The protein below binds the small molecule below.
Small molecule (SMILES): O=C(O)/C=C/c1ccc(O)cc1

Binding-site contacts:
Ligand atom C3' contacts residue GLU64 of chain 1.A at 4.2 Å.
Ligand atom C1 contacts residue LEU72 of chain 1.A at 3.9 Å (hydrophobic).
Ligand atom O1 contacts residue ILE33 of chain 1.A at 4.2 Å.
Ligand atom C5' contacts residue PHE87 of chain 1.A at 3.5 Å (hydrophobic).
Ligand atom C4' contacts residue PHE87 of chain 1.A at 3.9 Å (hydrophobic).
Ligand atom C5' contacts residue GLU64 of chain 1.A at 3.8 Å.
Ligand atom C6' contacts residue ILE85 of chain 1.A at 4.0 Å (hydrophobic).
Ligand atom C3' contacts residue VAL38 of chain 1.A at 3.9 Å (hydrophobic).
Ligand atom O4' contacts residue PHE87 of chain 1.A at 3.7 Å.
Ligand atom C5' contacts residue THR68 of chain 1.A at 3.9 Å.
Ligand atom C2 contacts residue ILE85 of chain 1.A at 3.7 Å (hydrophobic).
Ligand atom O2 contacts residue LEU72 of chain 1.A at 2.9 Å.
Ligand atom C3' contacts residue ARG41 of chain 1.A at 3.0 Å.
Ligand atom O2 contacts residue TYR13 of chain 1.A at 2.6 Å (h-bond).
Ligand atom C3' contacts residue TYR31 of chain 1.A at 3.5 Å (hydrophobic).
Ligand atom C2' contacts residue VAL38 of chain 1.A at 4.3 Å (hydrophobic).
Ligand atom C4' contacts residue TYR31 of chain 1.A at 4.0 Å (hydrophobic).
Ligand atom C4' contacts residue ARG41 of chain 1.A at 3.4 Å.
Ligand atom O4' contacts residue ARG41 of chain 1.A at 3.2 Å (salt-bridge).
Ligand atom C3 contacts residue TYR31 of chain 1.A at 3.9 Å (hydrophobic).
Ligand atom C5' contacts residue ILE85 of chain 1.A at 4.1 Å (hydrophobic).
Ligand atom O4' contacts residue THR98 of chain 1.A at 4.1 Å.
Ligand atom C2' contacts residue ILE33 of chain 1.A at 3.4 Å (hydrophobic).
Ligand atom C6' contacts residue PHE87 of chain 1.A at 4.2 Å (hydrophobic).
Ligand atom C3 contacts residue ILE33 of chain 1.A at 3.5 Å (hydrophobic).
Ligand atom O1 contacts residue TYR11 of chain 1.A at 3.1 Å (h-bond).
Ligand atom C2' contacts residue ARG41 of chain 1.A at 3.9 Å.
Ligand atom C4' contacts residue GLU64 of chain 1.A at 3.6 Å.
Ligand atom O4' contacts residue GLU64 of chain 1.A at 3.6 Å (salt-bridge).
Ligand atom O1 contacts residue LEU72 of chain 1.A at 4.1 Å.
Ligand atom C2' contacts residue TYR31 of chain 1.A at 3.2 Å (hydrophobic).
Ligand atom O2 contacts residue VAL70 of chain 1.A at 4.1 Å.
Ligand atom C1' contacts residue ILE33 of chain 1.A at 4.0 Å (hydrophobic).
Ligand atom O2 contacts residue TYR11 of chain 1.A at 3.8 Å.
Ligand atom C1 contacts residue TYR13 of chain 1.A at 3.3 Å (hydrophobic).
Ligand atom C3' contacts residue ILE33 of chain 1.A at 4.2 Å (hydrophobic).
Ligand atom O1 contacts residue ALA19 of chain 1.A at 3.8 Å.
Ligand atom C1' contacts residue TYR31 of chain 1.A at 3.8 Å (hydrophobic).
Ligand atom C1 contacts residue TYR11 of chain 1.A at 3.9 Å (hydrophobic).
Ligand atom O1 contacts residue TYR13 of chain 1.A at 3.6 Å.

Sequence of chain 1.A:
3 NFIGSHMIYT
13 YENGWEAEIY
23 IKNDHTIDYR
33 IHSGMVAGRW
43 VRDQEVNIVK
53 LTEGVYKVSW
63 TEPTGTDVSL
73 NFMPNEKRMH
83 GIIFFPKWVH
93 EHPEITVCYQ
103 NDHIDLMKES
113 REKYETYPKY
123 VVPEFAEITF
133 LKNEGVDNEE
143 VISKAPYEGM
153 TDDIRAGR